Binding-site contacts:
Ligand atom CA contacts residue LEU205 of chain 1.A at 4.4 Å (hydrophobic).
Ligand atom CD contacts residue PRO40 of chain 1.A at 4.2 Å (hydrophobic).
Ligand atom OXT contacts residue PHE73 of chain 1.A at 4.3 Å.
Ligand atom CA contacts residue LEU34 of chain 1.A at 3.7 Å (hydrophobic).
Ligand atom C contacts residue LEU32 of chain 1.A at 4.3 Å (hydrophobic).
Ligand atom CA contacts residue LEU218 of chain 1.A at 4.2 Å (hydrophobic).
Ligand atom C contacts residue LEU34 of chain 1.A at 4.1 Å (hydrophobic).
Ligand atom C6 contacts residue MET209 of chain 1.A at 3.9 Å (hydrophobic).
Ligand atom O contacts residue LEU205 of chain 1.A at 4.3 Å.
Ligand atom OXT contacts residue LEU34 of chain 1.A at 3.6 Å.
Ligand atom OXT contacts residue LEU32 of chain 1.A at 3.1 Å (h-bond).
Ligand atom CG contacts residue ILE216 of chain 1.A at 4.2 Å (hydrophobic).
Ligand atom C contacts residue TYR43 of chain 1.A at 4.5 Å (hydrophobic).
Ligand atom OXT contacts residue TYR43 of chain 1.A at 4.0 Å.
Ligand atom CG contacts residue PRO40 of chain 1.A at 4.5 Å (hydrophobic).

Sequence of chain 1.A:
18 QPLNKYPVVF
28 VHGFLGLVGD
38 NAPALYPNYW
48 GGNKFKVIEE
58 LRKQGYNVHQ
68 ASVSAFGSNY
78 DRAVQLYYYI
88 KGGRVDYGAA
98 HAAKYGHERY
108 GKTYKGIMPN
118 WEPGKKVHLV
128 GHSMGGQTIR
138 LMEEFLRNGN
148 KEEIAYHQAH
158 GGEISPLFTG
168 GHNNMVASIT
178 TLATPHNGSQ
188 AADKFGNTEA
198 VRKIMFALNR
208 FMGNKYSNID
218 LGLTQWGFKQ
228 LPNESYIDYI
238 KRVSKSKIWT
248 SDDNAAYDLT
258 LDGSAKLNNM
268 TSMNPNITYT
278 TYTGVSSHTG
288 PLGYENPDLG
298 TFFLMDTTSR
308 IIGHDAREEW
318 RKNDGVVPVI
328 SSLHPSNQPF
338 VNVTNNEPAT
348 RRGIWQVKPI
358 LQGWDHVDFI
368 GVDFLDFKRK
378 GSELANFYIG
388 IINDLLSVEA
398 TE

This protein binds this small molecule.
Small molecule (SMILES): CCCCCC(=O)O